Binding-site contacts:
Ligand atom C5 contacts residue MET214 of chain 44.A at 3.7 Å (hydrophobic).
Ligand atom O1B contacts residue ILE98 of chain 44.A at 3.1 Å.
Ligand atom N2 contacts residue LEU100 of chain 44.A at 3.8 Å.
Ligand atom N1A contacts residue PHE179 of chain 44.A at 3.2 Å.
Ligand atom C3C contacts residue LEU181 of chain 44.A at 4.0 Å (hydrophobic).
Ligand atom C5B contacts residue TYR144 of chain 44.A at 3.7 Å (hydrophobic).
Ligand atom C6B contacts residue LEU181 of chain 44.A at 3.5 Å (hydrophobic).
Ligand atom C4 contacts residue LEU100 of chain 44.A at 3.8 Å (hydrophobic).
Ligand atom C1B contacts residue LEU181 of chain 44.A at 3.9 Å (hydrophobic).
Ligand atom CM4 contacts residue TYR142 of chain 44.A at 3.9 Å (hydrophobic).
Ligand atom C3 contacts residue LEU100 of chain 44.A at 3.7 Å (hydrophobic).
Ligand atom C5 contacts residue LEU100 of chain 44.A at 4.0 Å (hydrophobic).
Ligand atom N1A contacts residue LEU217 of chain 44.A at 3.4 Å.
Ligand atom C6B contacts residue ILE98 of chain 44.A at 3.8 Å (hydrophobic).
Ligand atom N3A contacts residue TYR144 of chain 44.A at 3.2 Å.
Ligand atom N2A contacts residue PHE179 of chain 44.A at 3.3 Å.
Ligand atom CM4 contacts residue ALA166 of chain 44.A at 3.1 Å (hydrophobic).
Ligand atom CM6 contacts residue LEU184 of chain 44.A at 3.6 Å (hydrophobic).
Ligand atom C1C contacts residue MET214 of chain 44.A at 3.4 Å (hydrophobic).
Ligand atom CM6 contacts residue TYR144 of chain 44.A at 3.7 Å (hydrophobic).
Ligand atom N2 contacts residue MET214 of chain 44.A at 3.7 Å.
Ligand atom N2A contacts residue TYR144 of chain 44.A at 4.0 Å.
Ligand atom C4 contacts residue TYR190 of chain 44.A at 3.8 Å (hydrophobic).
Ligand atom O1 contacts residue LEU100 of chain 44.A at 3.8 Å.
Ligand atom C4A contacts residue TYR144 of chain 44.A at 3.5 Å (hydrophobic).
Ligand atom CM6 contacts residue LEU181 of chain 44.A at 3.8 Å (hydrophobic).
Ligand atom CM2 contacts residue ILE77 of chain 44.A at 3.9 Å (hydrophobic).
Ligand atom C4 contacts residue MET214 of chain 44.A at 4.0 Å (hydrophobic).
Ligand atom N3A contacts residue PHE179 of chain 44.A at 3.6 Å.
Ligand atom N5A contacts residue LEU217 of chain 44.A at 3.7 Å.
Ligand atom C1B contacts residue ILE98 of chain 44.A at 3.6 Å (hydrophobic).
Ligand atom CM4 contacts residue TYR144 of chain 44.A at 3.8 Å (hydrophobic).
Ligand atom CM3 contacts residue TYR190 of chain 44.A at 3.8 Å (hydrophobic).
Ligand atom N1A contacts residue MET124 of chain 44.A at 3.9 Å.
Ligand atom C4A contacts residue PHE179 of chain 44.A at 3.5 Å (hydrophobic).
Ligand atom O1 contacts residue MET214 of chain 44.A at 3.2 Å.
Ligand atom CM4 contacts residue VAL168 of chain 44.A at 3.9 Å (hydrophobic).
Ligand atom N5A contacts residue PHE179 of chain 44.A at 3.2 Å.
Ligand atom C5B contacts residue LEU181 of chain 44.A at 3.6 Å (hydrophobic).
Ligand atom CM2 contacts residue ILE122 of chain 44.A at 3.9 Å (hydrophobic).

Sequence of chain 44.A:
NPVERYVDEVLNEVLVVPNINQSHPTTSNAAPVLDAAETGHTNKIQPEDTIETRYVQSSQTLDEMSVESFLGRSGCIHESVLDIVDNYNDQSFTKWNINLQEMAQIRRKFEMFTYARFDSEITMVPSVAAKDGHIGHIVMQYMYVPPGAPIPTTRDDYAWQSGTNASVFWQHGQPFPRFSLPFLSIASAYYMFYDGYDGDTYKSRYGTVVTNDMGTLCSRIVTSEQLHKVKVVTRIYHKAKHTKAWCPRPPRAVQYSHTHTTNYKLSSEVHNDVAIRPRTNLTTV

A small-molecule ligand and the protein it binds are described below.
Small molecule (SMILES): Cc1cc(CCCOc2c(C)cc(-n3nnc(C)n3)cc2C)on1